The protein below binds the small molecule below.
Small molecule (SMILES): CC(=O)N[C@H]1[C@H](O[C@H]2[C@H](O)[C@@H](NC(C)=O)CO[C@@H]2CO)O[C@H](CO)[C@@H](O)[C@@H]1O

Binding-site contacts:
Ligand atom C6 contacts residue PRO260 of chain 1.A at 3.8 Å (hydrophobic).
Ligand atom O5 contacts residue ASN415 of chain 1.A at 2.3 Å (h-bond).
Ligand atom C1 contacts residue ASN415 of chain 1.A at 1.4 Å.
Ligand atom C8 contacts residue ASN231 of chain 1.A at 3.6 Å.
Ligand atom C4 contacts residue ASN415 of chain 1.A at 4.2 Å.
Ligand atom C7 contacts residue ASN415 of chain 1.A at 3.9 Å.
Ligand atom C8 contacts residue NAG1 of chain 1.AA at 3.9 Å.
Ligand atom C2 contacts residue ASN415 of chain 1.A at 2.5 Å.
Ligand atom N2 contacts residue ASN415 of chain 1.A at 2.9 Å (h-bond).
Ligand atom C5 contacts residue PRO260 of chain 1.A at 4.5 Å (hydrophobic).
Ligand atom O7 contacts residue ASN415 of chain 1.A at 4.4 Å.
Ligand atom O5 contacts residue PRO260 of chain 1.A at 3.8 Å.
Ligand atom N2 contacts residue ASN231 of chain 1.A at 4.2 Å.
Ligand atom O6 contacts residue PRO260 of chain 1.A at 3.5 Å.
Ligand atom C3 contacts residue ASN415 of chain 1.A at 3.8 Å.
Ligand atom C7 contacts residue ASN231 of chain 1.A at 4.2 Å.
Ligand atom C5 contacts residue ASN415 of chain 1.A at 3.7 Å.

Sequence of chain 1.A:
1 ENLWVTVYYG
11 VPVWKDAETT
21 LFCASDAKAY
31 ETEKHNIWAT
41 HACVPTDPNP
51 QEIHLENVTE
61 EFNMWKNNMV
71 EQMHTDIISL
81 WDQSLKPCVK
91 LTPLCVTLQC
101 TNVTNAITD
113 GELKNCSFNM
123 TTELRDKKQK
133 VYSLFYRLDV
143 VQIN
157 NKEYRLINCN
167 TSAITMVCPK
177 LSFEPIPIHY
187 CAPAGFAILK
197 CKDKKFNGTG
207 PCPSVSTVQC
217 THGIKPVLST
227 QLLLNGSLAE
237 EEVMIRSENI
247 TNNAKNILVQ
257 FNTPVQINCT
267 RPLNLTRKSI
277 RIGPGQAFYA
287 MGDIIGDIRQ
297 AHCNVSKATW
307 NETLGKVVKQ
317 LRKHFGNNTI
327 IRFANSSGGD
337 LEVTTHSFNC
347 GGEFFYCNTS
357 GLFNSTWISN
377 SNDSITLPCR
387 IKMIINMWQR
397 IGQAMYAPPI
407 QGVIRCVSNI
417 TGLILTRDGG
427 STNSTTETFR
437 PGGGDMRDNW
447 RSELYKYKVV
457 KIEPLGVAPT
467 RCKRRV